Sequence of chain 1.J:
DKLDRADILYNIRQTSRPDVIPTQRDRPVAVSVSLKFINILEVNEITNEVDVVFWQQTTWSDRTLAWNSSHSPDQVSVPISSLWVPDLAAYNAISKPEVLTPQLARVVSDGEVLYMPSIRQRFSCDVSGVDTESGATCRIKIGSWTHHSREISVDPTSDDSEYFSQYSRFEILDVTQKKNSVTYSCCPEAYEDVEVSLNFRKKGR

Sequence of chain 1.I:
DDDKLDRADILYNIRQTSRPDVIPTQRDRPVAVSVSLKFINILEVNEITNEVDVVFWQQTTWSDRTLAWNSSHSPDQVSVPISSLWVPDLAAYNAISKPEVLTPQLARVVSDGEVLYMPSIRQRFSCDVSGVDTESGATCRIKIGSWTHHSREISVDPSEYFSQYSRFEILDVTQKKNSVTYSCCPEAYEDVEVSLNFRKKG

This small molecule binds to this protein.
Small molecule (SMILES): COc1ccccc1-c1cc(N(Cc2ccccn2)Cc2ccccn2)nc(N)n1

Binding-site contacts:
Ligand atom C21 contacts residue THR152 of chain 1.I at 3.8 Å.
Ligand atom C06 contacts residue LEU120 of chain 1.J at 3.5 Å (hydrophobic).
Ligand atom C20 contacts residue TRP151 of chain 1.I at 2.9 Å (hydrophobic).
Ligand atom C16 contacts residue TYR97 of chain 1.I at 3.8 Å (hydrophobic).
Ligand atom C06 contacts residue GLN63 of chain 1.J at 3.8 Å.
Ligand atom C06 contacts residue THR64 of chain 1.J at 3.8 Å.
Ligand atom N02 contacts residue TYR172 of chain 1.J at 3.0 Å (h-bond).
Ligand atom C09 contacts residue GLN63 of chain 1.J at 3.5 Å.
Ligand atom C07 contacts residue GLN63 of chain 1.J at 3.6 Å.
Ligand atom C02 contacts residue GLN63 of chain 1.J at 3.5 Å.
Ligand atom C14 contacts residue TYR200 of chain 1.I at 3.5 Å (hydrophobic).
Ligand atom C14 contacts residue TYR193 of chain 1.I at 3.7 Å (hydrophobic).
Ligand atom C08 contacts residue GLN63 of chain 1.J at 3.8 Å.
Ligand atom N01 contacts residue GLN63 of chain 1.J at 2.8 Å (h-bond).
Ligand atom C10 contacts residue CYS195 of chain 1.I at 3.7 Å (hydrophobic).
Ligand atom C09 contacts residue CYS195 of chain 1.I at 3.7 Å (hydrophobic).
Ligand atom C11 contacts residue CYS195 of chain 1.I at 3.8 Å (hydrophobic).
Ligand atom C22 contacts residue LEU120 of chain 1.J at 3.6 Å (hydrophobic).
Ligand atom C09 contacts residue MET122 of chain 1.J at 3.5 Å (hydrophobic).
Ligand atom C05 contacts residue THR64 of chain 1.J at 3.7 Å.
Ligand atom C13 contacts residue TYR200 of chain 1.I at 3.8 Å (hydrophobic).
Ligand atom N01 contacts residue MET122 of chain 1.J at 3.3 Å (h-bond).
Ligand atom C16 contacts residue TRP151 of chain 1.I at 3.7 Å (hydrophobic).
Ligand atom C15 contacts residue TYR97 of chain 1.I at 3.8 Å (hydrophobic).
Ligand atom C17 contacts residue MET122 of chain 1.J at 3.5 Å (hydrophobic).
Ligand atom N05 contacts residue MET122 of chain 1.J at 3.3 Å.
Ligand atom N02 contacts residue GLN63 of chain 1.J at 3.4 Å (h-bond).
Ligand atom N06 contacts residue TRP151 of chain 1.I at 2.9 Å (h-bond).
Ligand atom O01 contacts residue GLN63 of chain 1.J at 2.8 Å (h-bond).
Ligand atom C08 contacts residue MET122 of chain 1.J at 3.7 Å (hydrophobic).
Ligand atom C01 contacts residue GLN63 of chain 1.J at 3.2 Å.
Ligand atom C17 contacts residue TRP151 of chain 1.I at 3.7 Å (hydrophobic).
Ligand atom N03 contacts residue CYS195 of chain 1.I at 3.7 Å.
Ligand atom C20 contacts residue THR152 of chain 1.I at 3.8 Å.
Ligand atom C18 contacts residue TYR200 of chain 1.I at 3.1 Å (hydrophobic).
Ligand atom C22 contacts residue ARG112 of chain 1.J at 3.7 Å.
Ligand atom N03 contacts residue MET122 of chain 1.J at 3.7 Å.
Ligand atom C03 contacts residue GLN63 of chain 1.J at 3.7 Å.
Ligand atom C05 contacts residue LEU120 of chain 1.J at 3.6 Å (hydrophobic).
Ligand atom C12 contacts residue TYR200 of chain 1.I at 3.6 Å (hydrophobic).